This protein binds this small molecule.
Small molecule (SMILES): CC(=O)N[C@@H]1[C@@H](O)[C@H](O)[C@@H](CO)O[C@H]1O

Sequence of chain 1.B:
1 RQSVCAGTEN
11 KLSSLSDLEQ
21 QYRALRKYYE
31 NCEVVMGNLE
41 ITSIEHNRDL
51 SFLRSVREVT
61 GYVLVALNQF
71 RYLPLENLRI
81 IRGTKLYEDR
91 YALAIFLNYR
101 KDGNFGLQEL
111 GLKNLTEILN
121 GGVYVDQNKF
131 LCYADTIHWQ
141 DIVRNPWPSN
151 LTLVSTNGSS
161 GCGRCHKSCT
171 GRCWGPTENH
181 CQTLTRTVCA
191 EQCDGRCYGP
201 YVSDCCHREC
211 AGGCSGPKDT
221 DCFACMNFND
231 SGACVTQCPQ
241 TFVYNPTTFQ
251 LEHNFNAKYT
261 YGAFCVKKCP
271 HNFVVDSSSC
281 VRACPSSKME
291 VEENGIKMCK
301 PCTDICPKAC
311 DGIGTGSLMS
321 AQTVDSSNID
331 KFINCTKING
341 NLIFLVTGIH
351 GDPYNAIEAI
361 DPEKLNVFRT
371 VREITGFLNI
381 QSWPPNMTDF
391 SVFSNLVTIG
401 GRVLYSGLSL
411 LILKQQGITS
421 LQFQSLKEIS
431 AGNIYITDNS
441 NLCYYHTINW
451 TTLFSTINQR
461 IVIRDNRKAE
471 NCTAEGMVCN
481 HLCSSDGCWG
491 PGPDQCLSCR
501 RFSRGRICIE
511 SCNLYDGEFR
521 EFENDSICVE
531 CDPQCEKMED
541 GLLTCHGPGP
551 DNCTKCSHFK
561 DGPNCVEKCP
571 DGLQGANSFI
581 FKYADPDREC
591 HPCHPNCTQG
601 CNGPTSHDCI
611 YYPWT

Binding-site contacts:
Ligand atom C2 contacts residue ASP551 of chain 1.B at 4.1 Å.
Ligand atom O7 contacts residue ASN552 of chain 1.B at 4.4 Å.
Ligand atom O5 contacts residue PRO548 of chain 1.B at 4.0 Å.
Ligand atom O5 contacts residue GLY547 of chain 1.B at 4.1 Å.
Ligand atom C8 contacts residue ASP551 of chain 1.B at 3.3 Å.
Ligand atom C1 contacts residue PRO548 of chain 1.B at 3.6 Å (hydrophobic).
Ligand atom C1 contacts residue ASN552 of chain 1.B at 1.5 Å.
Ligand atom N2 contacts residue ASN552 of chain 1.B at 2.9 Å (h-bond).
Ligand atom C7 contacts residue PRO548 of chain 1.B at 3.2 Å (hydrophobic).
Ligand atom O6 contacts residue HIS546 of chain 1.B at 4.1 Å.
Ligand atom O5 contacts residue ASN552 of chain 1.B at 2.4 Å (h-bond).
Ligand atom C3 contacts residue ASN552 of chain 1.B at 3.8 Å.
Ligand atom O6 contacts residue GLY547 of chain 1.B at 4.4 Å.
Ligand atom C8 contacts residue PRO548 of chain 1.B at 3.8 Å (hydrophobic).
Ligand atom N2 contacts residue ASP551 of chain 1.B at 3.0 Å (salt-bridge).
Ligand atom C1 contacts residue ASP551 of chain 1.B at 4.0 Å.
Ligand atom O7 contacts residue PRO548 of chain 1.B at 3.5 Å (h-bond).
Ligand atom C5 contacts residue ASN552 of chain 1.B at 3.7 Å.
Ligand atom C2 contacts residue PRO548 of chain 1.B at 3.5 Å (hydrophobic).
Ligand atom C4 contacts residue ASN552 of chain 1.B at 4.2 Å.
Ligand atom C7 contacts residue ASP551 of chain 1.B at 3.6 Å.
Ligand atom C8 contacts residue GLY549 of chain 1.B at 4.0 Å.
Ligand atom N2 contacts residue PRO548 of chain 1.B at 3.2 Å (h-bond).
Ligand atom C2 contacts residue ASN552 of chain 1.B at 2.5 Å.
Ligand atom C7 contacts residue ASN552 of chain 1.B at 3.9 Å.
Ligand atom C7 contacts residue GLY549 of chain 1.B at 4.5 Å.